Binding-site contacts:
Ligand atom OP1 contacts residue LYS12 of chain 25.F at 3.9 Å.
Ligand atom N6 contacts residue U2 of chain 54.G at 2.6 Å (h-bond).
Ligand atom O4 contacts residue A4 of chain 54.G at 2.6 Å (h-bond).
Ligand atom OP1 contacts residue LYS8 of chain 25.F at 3.1 Å.
Ligand atom N1 contacts residue U5 of chain 54.G at 3.7 Å.
Ligand atom C2 contacts residue U1 of chain 54.G at 3.9 Å.
Ligand atom N3 contacts residue C6 of chain 54.G at 3.2 Å (h-bond).
Ligand atom O2 contacts residue U1 of chain 54.G at 2.9 Å (h-bond).
Ligand atom C5 contacts residue U5 of chain 54.G at 3.9 Å.
Ligand atom N3 contacts residue GLN61 of chain 25.C at 3.6 Å.
Ligand atom C2 contacts residue C6 of chain 54.G at 3.4 Å.
Ligand atom O2 contacts residue GLN61 of chain 25.C at 3.9 Å.
Ligand atom C6 contacts residue U5 of chain 54.G at 3.6 Å.
Ligand atom OP1 contacts residue PHE76 of chain 25.C at 3.7 Å.
Ligand atom N1 contacts residue U2 of chain 54.G at 2.8 Å.
Ligand atom OP2 contacts residue LYS8 of chain 25.F at 3.8 Å.
Ligand atom N1 contacts residue U3 of chain 54.G at 3.8 Å.
Ligand atom C6 contacts residue U2 of chain 54.G at 3.4 Å.
Ligand atom C4 contacts residue A4 of chain 54.G at 3.2 Å.
Ligand atom C4 contacts residue U5 of chain 54.G at 3.7 Å.
Ligand atom C2 contacts residue U2 of chain 54.G at 3.6 Å.
Ligand atom N3 contacts residue U2 of chain 54.G at 3.6 Å.
Ligand atom O2 contacts residue C6 of chain 54.G at 2.9 Å (h-bond).
Ligand atom O2 contacts residue U2 of chain 54.G at 3.6 Å.
Ligand atom C2 contacts residue GLN61 of chain 25.C at 3.9 Å.
Ligand atom C4 contacts residue U1 of chain 54.G at 3.7 Å.
Ligand atom O4 contacts residue U1 of chain 54.G at 2.8 Å (h-bond).
Ligand atom C5 contacts residue A4 of chain 54.G at 2.8 Å.
Ligand atom C6 contacts residue A4 of chain 54.G at 3.7 Å.
Ligand atom C2 contacts residue U3 of chain 54.G at 3.8 Å.
Ligand atom OP1 contacts residue LYS68 of chain 25.C at 3.2 Å (salt-bridge).
Ligand atom OP1 contacts residue LEU56 of chain 25.C at 2.8 Å.
Ligand atom O2' contacts residue LEU64 of chain 25.C at 3.9 Å.
Ligand atom N3 contacts residue U5 of chain 54.G at 3.6 Å.
Ligand atom N3 contacts residue U1 of chain 54.G at 3.9 Å.
Ligand atom O2' contacts residue THR57 of chain 25.C at 3.2 Å.
Ligand atom N3 contacts residue A4 of chain 54.G at 3.8 Å.
Ligand atom C2 contacts residue A4 of chain 54.G at 3.9 Å.
Ligand atom N3 contacts residue U1 of chain 54.G at 3.8 Å.
Ligand atom O4 contacts residue U5 of chain 54.G at 2.8 Å (h-bond).

Sequence of chain 25.C:
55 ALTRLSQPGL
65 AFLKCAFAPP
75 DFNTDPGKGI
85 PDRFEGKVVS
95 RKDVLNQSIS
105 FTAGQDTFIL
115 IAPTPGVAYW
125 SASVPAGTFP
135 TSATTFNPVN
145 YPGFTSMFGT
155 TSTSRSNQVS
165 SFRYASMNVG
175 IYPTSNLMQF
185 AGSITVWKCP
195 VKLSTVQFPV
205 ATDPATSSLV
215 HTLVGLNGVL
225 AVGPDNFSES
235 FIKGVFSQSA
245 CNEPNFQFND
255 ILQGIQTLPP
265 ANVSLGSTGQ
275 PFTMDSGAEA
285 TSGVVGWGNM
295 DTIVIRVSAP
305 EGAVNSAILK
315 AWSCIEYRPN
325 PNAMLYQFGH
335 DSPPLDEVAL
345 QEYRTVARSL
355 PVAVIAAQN

Sequence of chain 54.C:
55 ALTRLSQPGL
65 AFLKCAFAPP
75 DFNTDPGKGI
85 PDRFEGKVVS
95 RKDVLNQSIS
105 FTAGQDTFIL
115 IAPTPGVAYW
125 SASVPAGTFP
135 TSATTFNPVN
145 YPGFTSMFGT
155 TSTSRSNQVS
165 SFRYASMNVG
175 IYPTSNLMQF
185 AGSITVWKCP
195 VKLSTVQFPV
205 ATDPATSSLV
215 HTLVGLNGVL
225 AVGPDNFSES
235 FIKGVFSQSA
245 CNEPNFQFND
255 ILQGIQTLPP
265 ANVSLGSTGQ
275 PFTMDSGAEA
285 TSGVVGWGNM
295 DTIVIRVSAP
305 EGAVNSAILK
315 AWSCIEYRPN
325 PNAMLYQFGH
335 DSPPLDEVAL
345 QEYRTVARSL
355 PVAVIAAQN

Sequence of chain 25.F:
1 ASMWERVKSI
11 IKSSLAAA

A small-molecule ligand and the protein it binds are described below.
Small molecule (SMILES): Nc1ccn([C@@H]2O[C@H](CO[P](=O)(O)O[C@H]3[C@@H](O)[C@H](n4ccc(=O)[nH]c4=O)O[C@@H]3CO[P](=O)(O)O[C@H]3[C@@H](O)[C@H](n4cnc5c(N)ncnc54)O[C@@H]3CO)[C@@H](O[P](=O)(O)OC[C@H]3O[C@@H](n4ccc(=O)[nH]c4=O)[C@H](O)[C@@H]3O)[C@H]2O)c(=O)n1.O=c1ccn([C@@H]2O[C@H](CO[P](=O)(O)O[C@H]3[C@@H](O)[C@H](n4ccc(=O)[nH]c4=O)O[C@@H]3CO[P](=O)(O)O[C@H]3[C@@H](O)[C@H](n4ccc(=O)[nH]c4=O)O[C@@H]3CO)[C@@H](O)[C@H]2O)c(=O)[nH]1